Binding-site contacts:
Ligand atom O contacts residue GLY98 of chain 1.A at 3.8 Å.
Ligand atom CA contacts residue TYR138 of chain 1.A at 4.0 Å (hydrophobic).
Ligand atom C contacts residue PHE89 of chain 1.A at 4.0 Å (hydrophobic).
Ligand atom CG contacts residue TYR138 of chain 1.A at 3.4 Å (hydrophobic).
Ligand atom CB contacts residue TYR138 of chain 1.A at 3.9 Å (hydrophobic).
Ligand atom CA contacts residue PHE89 of chain 1.A at 3.6 Å (hydrophobic).
Ligand atom C contacts residue TYR138 of chain 1.A at 3.6 Å (hydrophobic).
Ligand atom O contacts residue TYR138 of chain 1.A at 4.0 Å.
Ligand atom CB contacts residue ARG86 of chain 1.A at 3.9 Å.
Ligand atom O contacts residue PHE89 of chain 1.A at 3.5 Å.
Ligand atom OD contacts residue TYR138 of chain 1.A at 3.4 Å.
Ligand atom CG contacts residue ARG86 of chain 1.A at 4.0 Å.

The small molecule below binds the protein below.
Small molecule (SMILES): O=C1CCCO1

Sequence of chain 1.A:
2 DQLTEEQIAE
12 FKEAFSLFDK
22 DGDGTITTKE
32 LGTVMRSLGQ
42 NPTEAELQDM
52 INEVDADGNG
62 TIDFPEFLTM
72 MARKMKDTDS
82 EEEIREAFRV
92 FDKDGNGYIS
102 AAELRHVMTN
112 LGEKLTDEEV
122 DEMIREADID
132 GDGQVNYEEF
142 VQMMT